Sequence of chain 1.Y:
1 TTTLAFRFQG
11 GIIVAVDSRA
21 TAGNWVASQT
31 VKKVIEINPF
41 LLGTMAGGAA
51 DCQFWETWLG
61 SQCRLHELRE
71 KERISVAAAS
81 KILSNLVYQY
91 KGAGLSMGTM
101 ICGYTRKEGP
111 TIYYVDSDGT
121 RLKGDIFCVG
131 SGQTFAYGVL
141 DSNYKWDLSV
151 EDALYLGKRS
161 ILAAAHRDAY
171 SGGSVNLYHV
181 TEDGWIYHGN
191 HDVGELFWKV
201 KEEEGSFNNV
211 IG

The small molecule below binds the protein below.
Small molecule (SMILES): C[C@H](CO)[C@H](O)[C@H](C)NC(=O)[C@H](Cc1ccccc1)NC(=O)[C@H](Cc1ccc(-c2ccccc2)cc1)NC(=O)[C@H](Cc1ccccc1)N=[N+]=[N-]

Binding-site contacts:
Ligand atom O41 contacts residue ALA20 of chain 1.Y at 3.4 Å.
Ligand atom C49 contacts residue SER131 of chain 1.Y at 3.5 Å.
Ligand atom C20 contacts residue GLY47 of chain 1.Y at 3.5 Å.
Ligand atom C44 contacts residue THR1 of chain 1.Y at 2.7 Å.
Ligand atom C13 contacts residue ASP126 of chain 1.Z at 3.5 Å.
Ligand atom C28 contacts residue PHE125 of chain 1.Z at 3.2 Å (hydrophobic).
Ligand atom N42 contacts residue THR1 of chain 1.Y at 3.6 Å.
Ligand atom O36 contacts residue ALA49 of chain 1.Y at 3.3 Å (h-bond).
Ligand atom N42 contacts residue GLY47 of chain 1.Y at 3.0 Å (h-bond).
Ligand atom C45 contacts residue MES1 of chain 1.PA at 3.1 Å.
Ligand atom O50 contacts residue THR1 of chain 1.Y at 3.6 Å.
Ligand atom C38 contacts residue GLY47 of chain 1.Y at 3.4 Å.
Ligand atom N37 contacts residue THR21 of chain 1.Y at 3.0 Å (h-bond).
Ligand atom O46 contacts residue GLY47 of chain 1.Y at 3.5 Å (h-bond).
Ligand atom C47 contacts residue THR1 of chain 1.Y at 1.5 Å.
Ligand atom N31 contacts residue ASP126 of chain 1.Z at 3.4 Å (salt-bridge).
Ligand atom N2 contacts residue PRO127 of chain 1.Z at 3.5 Å.
Ligand atom C30 contacts residue THR21 of chain 1.Y at 3.5 Å.
Ligand atom C27 contacts residue PHE125 of chain 1.Z at 3.2 Å (hydrophobic).
Ligand atom C48 contacts residue TYR170 of chain 1.Y at 2.8 Å (hydrophobic).
Ligand atom O50 contacts residue MES1 of chain 1.PA at 3.1 Å (h-bond).
Ligand atom C49 contacts residue MES1 of chain 1.PA at 3.1 Å.
Ligand atom O46 contacts residue THR1 of chain 1.Y at 2.2 Å (h-bond).
Ligand atom C35 contacts residue THR21 of chain 1.Y at 3.7 Å.
Ligand atom C12 contacts residue ASP126 of chain 1.Z at 3.6 Å.
Ligand atom C49 contacts residue THR1 of chain 1.Y at 2.4 Å.
Ligand atom C43 contacts residue THR1 of chain 1.Y at 2.4 Å.
Ligand atom C47 contacts residue TYR170 of chain 1.Y at 3.5 Å (hydrophobic).
Ligand atom C34 contacts residue ASP126 of chain 1.Z at 3.6 Å.
Ligand atom C48 contacts residue THR1 of chain 1.Y at 2.4 Å.
Ligand atom C48 contacts residue ARG19 of chain 1.Y at 3.1 Å.
Ligand atom O46 contacts residue MES1 of chain 1.PA at 1.9 Å (h-bond).
Ligand atom C26 contacts residue ARG137 of chain 1.Z at 3.8 Å.
Ligand atom O41 contacts residue THR21 of chain 1.Y at 3.3 Å (h-bond).
Ligand atom C40 contacts residue GLY47 of chain 1.Y at 3.5 Å.
Ligand atom C44 contacts residue LYS33 of chain 1.Y at 3.8 Å.
Ligand atom N1 contacts residue PRO127 of chain 1.Z at 3.1 Å.
Ligand atom C47 contacts residue MES1 of chain 1.PA at 3.5 Å.
Ligand atom N3 contacts residue HIS108 of chain 1.Z at 3.5 Å (h-bond).
Ligand atom C45 contacts residue THR1 of chain 1.Y at 1.4 Å.

Sequence of chain 1.Z:
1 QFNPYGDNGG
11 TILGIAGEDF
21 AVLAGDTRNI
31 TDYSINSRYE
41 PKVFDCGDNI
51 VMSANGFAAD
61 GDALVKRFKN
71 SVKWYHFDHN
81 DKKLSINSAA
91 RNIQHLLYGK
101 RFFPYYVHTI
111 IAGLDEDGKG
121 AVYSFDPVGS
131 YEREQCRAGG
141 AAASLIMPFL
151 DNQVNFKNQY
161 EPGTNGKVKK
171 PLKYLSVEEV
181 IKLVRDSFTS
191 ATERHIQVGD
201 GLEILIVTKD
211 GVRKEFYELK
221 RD